A small-molecule ligand and the protein it binds are described below.
Small molecule (SMILES): Nc1n[nH]cc1-c1ccc(Br)cc1

Binding-site contacts:
Ligand atom C8 contacts residue TYR67 of chain 1.A at 3.4 Å (hydrophobic).
Ligand atom C4 contacts residue EDO1 of chain 1.C at 1.9 Å.
Ligand atom C4 contacts residue PHE116 of chain 1.A at 3.2 Å (hydrophobic).
Ligand atom C5 contacts residue EDO1 of chain 1.D at 1.7 Å.
Ligand atom N2 contacts residue TYR67 of chain 1.A at 3.5 Å (h-bond).
Ligand atom N3 contacts residue EDO1 of chain 1.C at 3.1 Å (h-bond).
Ligand atom C4 contacts residue EDO1 of chain 1.D at 2.8 Å.
Ligand atom N2 contacts residue EDO1 of chain 1.D at 1.3 Å (h-bond).
Ligand atom C7 contacts residue ASN110 of chain 1.A at 3.4 Å.
Ligand atom C9 contacts residue EDO1 of chain 1.D at 1.6 Å.
Ligand atom C1 contacts residue ASN110 of chain 1.A at 3.6 Å.
Ligand atom C1 contacts residue EDO1 of chain 1.C at 0.9 Å.
Ligand atom BR1 contacts residue PHE116 of chain 1.A at 3.5 Å.
Ligand atom N1 contacts residue CYS106 of chain 1.A at 3.7 Å.
Ligand atom N1 contacts residue EDO1 of chain 1.C at 2.8 Å (h-bond).
Ligand atom C5 contacts residue EDO1 of chain 1.C at 2.0 Å.
Ligand atom C9 contacts residue EDO1 of chain 1.C at 2.2 Å.
Ligand atom C1 contacts residue TYR109 of chain 1.A at 3.6 Å (hydrophobic).
Ligand atom C6 contacts residue EDO1 of chain 1.D at 2.3 Å.
Ligand atom C3 contacts residue PHE116 of chain 1.A at 3.6 Å (hydrophobic).
Ligand atom C6 contacts residue EDO1 of chain 1.C at 0.9 Å.
Ligand atom N3 contacts residue EDO1 of chain 1.D at 0.7 Å.
Ligand atom N2 contacts residue VAL59 of chain 1.A at 3.8 Å.
Ligand atom C1 contacts residue EDO1 of chain 1.D at 3.6 Å.
Ligand atom C7 contacts residue EDO1 of chain 1.C at 0.9 Å.
Ligand atom C8 contacts residue EDO1 of chain 1.D at 3.5 Å.
Ligand atom BR1 contacts residue EDO1 of chain 1.C at 3.2 Å.
Ligand atom C8 contacts residue ASN110 of chain 1.A at 3.4 Å.
Ligand atom N1 contacts residue EDO1 of chain 1.D at 2.7 Å (h-bond).
Ligand atom N2 contacts residue EDO1 of chain 1.C at 3.0 Å (h-bond).
Ligand atom N2 contacts residue CYS106 of chain 1.A at 3.7 Å.
Ligand atom C8 contacts residue EDO1 of chain 1.C at 1.7 Å.
Ligand atom C7 contacts residue VAL59 of chain 1.A at 3.7 Å (hydrophobic).
Ligand atom C5 contacts residue PHE116 of chain 1.A at 3.7 Å (hydrophobic).
Ligand atom C8 contacts residue TYR109 of chain 1.A at 3.5 Å (hydrophobic).
Ligand atom C2 contacts residue EDO1 of chain 1.C at 0.8 Å.
Ligand atom C7 contacts residue EDO1 of chain 1.D at 2.5 Å.
Ligand atom C9 contacts residue VAL59 of chain 1.A at 3.5 Å (hydrophobic).
Ligand atom N1 contacts residue TYR67 of chain 1.A at 2.9 Å (h-bond).
Ligand atom C3 contacts residue EDO1 of chain 1.C at 1.4 Å.

Sequence of chain 1.A:
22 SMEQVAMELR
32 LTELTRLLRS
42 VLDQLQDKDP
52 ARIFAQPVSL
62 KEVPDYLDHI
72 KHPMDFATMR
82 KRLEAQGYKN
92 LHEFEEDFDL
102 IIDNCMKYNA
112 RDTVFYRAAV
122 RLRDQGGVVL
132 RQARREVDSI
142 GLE